Sequence of chain 2.C:
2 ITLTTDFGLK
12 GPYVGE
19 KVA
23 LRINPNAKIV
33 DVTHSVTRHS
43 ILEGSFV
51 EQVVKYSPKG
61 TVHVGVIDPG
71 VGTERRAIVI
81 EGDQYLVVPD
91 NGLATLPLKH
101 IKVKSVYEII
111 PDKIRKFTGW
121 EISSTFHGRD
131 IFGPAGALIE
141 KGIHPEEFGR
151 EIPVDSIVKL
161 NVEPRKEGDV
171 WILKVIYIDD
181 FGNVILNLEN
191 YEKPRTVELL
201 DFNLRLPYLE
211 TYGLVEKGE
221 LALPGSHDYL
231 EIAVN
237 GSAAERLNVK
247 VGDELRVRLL

The protein below binds the small molecule below.
Small molecule (SMILES): Nc1ncnc2c1ncn2[C@@H]1O[C@H](CO)[C@@H](O)[C@H]1O

Sequence of chain 2.A:
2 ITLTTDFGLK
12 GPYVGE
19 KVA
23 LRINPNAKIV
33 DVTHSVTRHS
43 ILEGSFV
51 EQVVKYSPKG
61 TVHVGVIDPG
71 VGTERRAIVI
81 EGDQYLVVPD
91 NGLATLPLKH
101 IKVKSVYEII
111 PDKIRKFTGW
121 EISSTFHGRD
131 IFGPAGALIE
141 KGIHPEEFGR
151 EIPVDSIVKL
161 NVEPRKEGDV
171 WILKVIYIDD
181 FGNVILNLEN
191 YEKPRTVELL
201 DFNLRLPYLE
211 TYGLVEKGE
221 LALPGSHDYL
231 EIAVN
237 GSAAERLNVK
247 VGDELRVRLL

Binding-site contacts:
Ligand atom C5' contacts residue ASP68 of chain 2.C at 2.4 Å.
Ligand atom O3' contacts residue VAL71 of chain 2.C at 2.6 Å.
Ligand atom C3' contacts residue THR125 of chain 2.C at 3.5 Å.
Ligand atom C8 contacts residue PHE181 of chain 2.A at 3.6 Å (hydrophobic).
Ligand atom C5' contacts residue VAL71 of chain 2.C at 2.2 Å (hydrophobic).
Ligand atom N1 contacts residue MSE236 of chain 2.A at 2.8 Å (h-bond).
Ligand atom N7 contacts residue ASN183 of chain 2.A at 3.0 Å (h-bond).
Ligand atom C4' contacts residue VAL71 of chain 2.C at 2.6 Å (hydrophobic).
Ligand atom O5' contacts residue VAL71 of chain 2.C at 3.2 Å.
Ligand atom C3' contacts residue ASP68 of chain 2.C at 3.3 Å.
Ligand atom C2 contacts residue ASN235 of chain 2.A at 3.7 Å.
Ligand atom O5' contacts residue ASP68 of chain 2.C at 3.6 Å.
Ligand atom C1' contacts residue ASP68 of chain 2.C at 3.6 Å.
Ligand atom N3 contacts residue HIS41 of chain 2.C at 3.1 Å.
Ligand atom C3' contacts residue VAL71 of chain 2.C at 2.8 Å (hydrophobic).
Ligand atom C5' contacts residue TYR212 of chain 2.A at 3.5 Å (hydrophobic).
Ligand atom N7 contacts residue TYR212 of chain 2.A at 3.4 Å.
Ligand atom O2' contacts residue ASP68 of chain 2.C at 3.6 Å (salt-bridge).
Ligand atom O3' contacts residue THR125 of chain 2.C at 2.5 Å (h-bond).
Ligand atom C5 contacts residue TYR212 of chain 2.A at 3.4 Å (hydrophobic).
Ligand atom N9 contacts residue TYR212 of chain 2.A at 3.5 Å.
Ligand atom C2 contacts residue HIS41 of chain 2.C at 3.5 Å.
Ligand atom C2 contacts residue MSE236 of chain 2.A at 3.5 Å.
Ligand atom N1 contacts residue TYR212 of chain 2.A at 3.5 Å.
Ligand atom O4' contacts residue ASP68 of chain 2.C at 2.3 Å (salt-bridge).
Ligand atom C2 contacts residue TYR212 of chain 2.A at 3.5 Å (hydrophobic).
Ligand atom N7 contacts residue PHE181 of chain 2.A at 3.6 Å.
Ligand atom C4 contacts residue HIS41 of chain 2.C at 3.3 Å.
Ligand atom N6 contacts residue ASN183 of chain 2.A at 3.1 Å (h-bond).
Ligand atom C5' contacts residue PRO69 of chain 2.C at 2.9 Å (hydrophobic).
Ligand atom O5' contacts residue TYR212 of chain 2.A at 2.4 Å.
Ligand atom N3 contacts residue TYR212 of chain 2.A at 3.4 Å.
Ligand atom C4 contacts residue TYR212 of chain 2.A at 3.3 Å (hydrophobic).
Ligand atom O4' contacts residue PRO69 of chain 2.C at 3.3 Å.
Ligand atom C4' contacts residue ASP68 of chain 2.C at 1.9 Å.
Ligand atom O5' contacts residue PRO69 of chain 2.C at 3.0 Å (h-bond).
Ligand atom C8 contacts residue TYR212 of chain 2.A at 3.5 Å (hydrophobic).
Ligand atom C6 contacts residue TYR212 of chain 2.A at 3.5 Å (hydrophobic).
Ligand atom N6 contacts residue VAL234 of chain 2.A at 3.0 Å (h-bond).
Ligand atom C3' contacts residue TYR212 of chain 2.A at 3.7 Å (hydrophobic).